This small molecule binds to this protein.
Small molecule (SMILES): CC(=O)N[C@H]1[C@H](O[C@H]2[C@H](O)[C@@H](NC(C)=O)CO[C@@H]2CO)O[C@H](CO)[C@@H](O)[C@@H]1O

Binding-site contacts:
Ligand atom C5 contacts residue ASN113 of chain 1.C at 3.6 Å.
Ligand atom C5 contacts residue TYR116 of chain 1.C at 4.3 Å (hydrophobic).
Ligand atom O5 contacts residue GLU109 of chain 1.C at 3.6 Å (salt-bridge).
Ligand atom O6 contacts residue TYR116 of chain 1.C at 3.4 Å (h-bond).
Ligand atom C6 contacts residue ARG185 of chain 1.C at 4.4 Å.
Ligand atom C4 contacts residue ARG185 of chain 1.C at 3.4 Å.
Ligand atom C7 contacts residue ARG185 of chain 1.C at 3.7 Å.
Ligand atom C8 contacts residue ARG185 of chain 1.C at 3.7 Å.
Ligand atom C6 contacts residue PHE189 of chain 1.C at 3.7 Å (hydrophobic).
Ligand atom N2 contacts residue ASN113 of chain 1.C at 3.0 Å (h-bond).
Ligand atom C3 contacts residue ARG185 of chain 1.C at 3.5 Å.
Ligand atom O3 contacts residue ARG185 of chain 1.C at 4.2 Å.
Ligand atom N2 contacts residue ARG185 of chain 1.C at 4.2 Å.
Ligand atom O6 contacts residue LEU207 of chain 1.D at 4.1 Å.
Ligand atom C5 contacts residue ARG185 of chain 1.C at 3.6 Å.
Ligand atom O5 contacts residue TYR116 of chain 1.C at 3.5 Å.
Ligand atom C8 contacts residue ASN113 of chain 1.C at 4.3 Å.
Ligand atom O5 contacts residue PHE189 of chain 1.C at 4.1 Å.
Ligand atom O7 contacts residue LEU207 of chain 1.D at 3.5 Å.
Ligand atom C2 contacts residue ASN113 of chain 1.C at 2.5 Å.
Ligand atom O7 contacts residue ARG185 of chain 1.C at 3.1 Å (salt-bridge).
Ligand atom O5 contacts residue ASN113 of chain 1.C at 2.3 Å (h-bond).
Ligand atom C1 contacts residue TYR116 of chain 1.C at 3.9 Å (hydrophobic).
Ligand atom C5 contacts residue PHE189 of chain 1.C at 3.9 Å (hydrophobic).
Ligand atom C6 contacts residue TYR116 of chain 1.C at 3.7 Å (hydrophobic).
Ligand atom C8 contacts residue PHE189 of chain 1.C at 3.9 Å (hydrophobic).
Ligand atom C1 contacts residue ASN113 of chain 1.C at 1.4 Å.
Ligand atom C1 contacts residue ARG185 of chain 1.C at 4.0 Å.
Ligand atom C3 contacts residue ASN113 of chain 1.C at 3.8 Å.
Ligand atom C4 contacts residue ASN113 of chain 1.C at 4.2 Å.
Ligand atom C2 contacts residue GLU109 of chain 1.C at 4.1 Å.
Ligand atom C4 contacts residue LEU207 of chain 1.D at 4.2 Å (hydrophobic).
Ligand atom O7 contacts residue ASN113 of chain 1.C at 4.0 Å.
Ligand atom O6 contacts residue ASP208 of chain 1.D at 3.9 Å.
Ligand atom C2 contacts residue ARG185 of chain 1.C at 4.2 Å.
Ligand atom C7 contacts residue ASN113 of chain 1.C at 3.7 Å.
Ligand atom C1 contacts residue GLU109 of chain 1.C at 3.5 Å.
Ligand atom O4 contacts residue ARG185 of chain 1.C at 2.7 Å (salt-bridge).
Ligand atom C2 contacts residue LEU207 of chain 1.D at 4.4 Å (hydrophobic).

Sequence of chain 1.D:
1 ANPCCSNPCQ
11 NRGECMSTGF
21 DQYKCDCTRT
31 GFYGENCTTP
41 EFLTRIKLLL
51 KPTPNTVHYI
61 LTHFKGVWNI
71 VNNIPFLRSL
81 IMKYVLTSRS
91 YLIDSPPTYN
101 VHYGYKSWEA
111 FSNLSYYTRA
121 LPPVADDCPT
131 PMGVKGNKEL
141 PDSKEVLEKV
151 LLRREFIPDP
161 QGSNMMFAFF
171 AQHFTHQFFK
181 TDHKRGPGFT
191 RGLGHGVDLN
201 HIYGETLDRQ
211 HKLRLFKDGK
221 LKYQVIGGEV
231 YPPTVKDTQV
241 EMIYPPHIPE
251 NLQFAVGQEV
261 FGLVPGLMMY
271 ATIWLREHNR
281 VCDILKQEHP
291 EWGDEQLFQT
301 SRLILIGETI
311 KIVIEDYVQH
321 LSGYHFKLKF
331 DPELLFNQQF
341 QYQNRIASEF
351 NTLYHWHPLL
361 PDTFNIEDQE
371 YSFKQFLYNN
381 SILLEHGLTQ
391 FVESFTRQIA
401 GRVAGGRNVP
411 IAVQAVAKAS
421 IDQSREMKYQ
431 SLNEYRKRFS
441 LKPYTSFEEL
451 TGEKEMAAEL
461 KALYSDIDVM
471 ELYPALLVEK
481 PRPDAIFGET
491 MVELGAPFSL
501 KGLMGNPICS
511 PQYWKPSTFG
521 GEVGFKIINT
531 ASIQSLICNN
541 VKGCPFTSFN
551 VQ

Sequence of chain 1.C:
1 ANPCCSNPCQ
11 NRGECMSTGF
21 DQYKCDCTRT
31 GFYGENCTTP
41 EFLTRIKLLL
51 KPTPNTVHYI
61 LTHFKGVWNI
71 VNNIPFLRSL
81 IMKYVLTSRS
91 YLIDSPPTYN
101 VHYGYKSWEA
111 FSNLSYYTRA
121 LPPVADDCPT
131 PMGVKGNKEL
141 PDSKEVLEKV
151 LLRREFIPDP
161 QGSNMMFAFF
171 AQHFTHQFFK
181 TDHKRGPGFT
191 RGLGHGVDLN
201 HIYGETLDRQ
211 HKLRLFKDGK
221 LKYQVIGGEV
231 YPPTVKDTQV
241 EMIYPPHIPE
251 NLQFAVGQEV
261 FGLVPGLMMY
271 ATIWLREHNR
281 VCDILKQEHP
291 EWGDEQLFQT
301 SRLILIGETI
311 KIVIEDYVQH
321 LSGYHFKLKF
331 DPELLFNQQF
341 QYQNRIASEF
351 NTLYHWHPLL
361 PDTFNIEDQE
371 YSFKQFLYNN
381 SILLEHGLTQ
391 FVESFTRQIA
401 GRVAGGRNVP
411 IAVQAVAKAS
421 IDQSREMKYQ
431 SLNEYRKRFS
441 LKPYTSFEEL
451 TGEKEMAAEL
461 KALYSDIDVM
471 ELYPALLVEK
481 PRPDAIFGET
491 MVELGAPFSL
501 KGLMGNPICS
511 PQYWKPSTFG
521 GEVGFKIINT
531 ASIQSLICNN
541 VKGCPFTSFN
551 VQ